Binding-site contacts:
Ligand atom C17 contacts residue PHE178 of chain 1.A at 3.6 Å (hydrophobic).
Ligand atom C21 contacts residue PHE178 of chain 1.A at 3.6 Å (hydrophobic).
Ligand atom C28 contacts residue MET118 of chain 1.A at 3.1 Å (hydrophobic).
Ligand atom C5 contacts residue LEU84 of chain 1.A at 3.7 Å (hydrophobic).
Ligand atom O29 contacts residue LEU117 of chain 1.A at 3.2 Å.
Ligand atom C18 contacts residue PHE178 of chain 1.A at 3.3 Å (hydrophobic).
Ligand atom C27 contacts residue LEU117 of chain 1.A at 3.6 Å (hydrophobic).
Ligand atom F32 contacts residue LEU176 of chain 1.A at 3.4 Å.
Ligand atom O29 contacts residue MET118 of chain 1.A at 2.8 Å (h-bond).
Ligand atom C23 contacts residue PHE178 of chain 1.A at 3.3 Å (hydrophobic).
Ligand atom C27 contacts residue MET118 of chain 1.A at 3.4 Å (hydrophobic).
Ligand atom N25 contacts residue PHE178 of chain 1.A at 3.5 Å.
Ligand atom C6 contacts residue THR115 of chain 1.A at 3.5 Å.
Ligand atom C3 contacts residue ASP177 of chain 1.A at 3.7 Å.
Ligand atom C16 contacts residue THR115 of chain 1.A at 3.7 Å.
Ligand atom C15 contacts residue ILE93 of chain 1.A at 3.6 Å (hydrophobic).
Ligand atom O10 contacts residue ILE93 of chain 1.A at 3.6 Å.
Ligand atom N7 contacts residue ASP177 of chain 1.A at 3.5 Å (salt-bridge).
Ligand atom C22 contacts residue PHE178 of chain 1.A at 3.7 Å (hydrophobic).
Ligand atom C15 contacts residue ASP177 of chain 1.A at 3.4 Å.
Ligand atom O10 contacts residue ASP177 of chain 1.A at 3.2 Å (salt-bridge).
Ligand atom C1 contacts residue THR115 of chain 1.A at 3.7 Å.
Ligand atom C11 contacts residue GLU80 of chain 1.A at 3.6 Å.
Ligand atom F32 contacts residue HIS157 of chain 1.A at 3.5 Å.
Ligand atom N19 contacts residue PHE178 of chain 1.A at 3.4 Å.
Ligand atom C21 contacts residue VAL47 of chain 1.A at 3.6 Å (hydrophobic).
Ligand atom C9 contacts residue ASP177 of chain 1.A at 3.6 Å.
Ligand atom C16 contacts residue ALA60 of chain 1.A at 3.5 Å (hydrophobic).
Ligand atom F31 contacts residue HIS157 of chain 1.A at 3.7 Å.
Ligand atom C23 contacts residue ALA60 of chain 1.A at 3.6 Å (hydrophobic).
Ligand atom C13 contacts residue LEU83 of chain 1.A at 3.3 Å (hydrophobic).
Ligand atom C5 contacts residue GLU80 of chain 1.A at 3.5 Å.
Ligand atom C24 contacts residue PHE178 of chain 1.A at 3.5 Å (hydrophobic).
Ligand atom N7 contacts residue GLU80 of chain 1.A at 2.9 Å (salt-bridge).
Ligand atom C4 contacts residue GLU80 of chain 1.A at 3.4 Å.
Ligand atom F33 contacts residue VAL92 of chain 1.A at 3.6 Å.
Ligand atom C16 contacts residue LEU113 of chain 1.A at 3.6 Å (hydrophobic).
Ligand atom C16 contacts residue LYS62 of chain 1.A at 3.5 Å.
Ligand atom C20 contacts residue PHE178 of chain 1.A at 3.5 Å (hydrophobic).
Ligand atom C8 contacts residue ASP177 of chain 1.A at 3.2 Å.

Sequence of chain 1.A:
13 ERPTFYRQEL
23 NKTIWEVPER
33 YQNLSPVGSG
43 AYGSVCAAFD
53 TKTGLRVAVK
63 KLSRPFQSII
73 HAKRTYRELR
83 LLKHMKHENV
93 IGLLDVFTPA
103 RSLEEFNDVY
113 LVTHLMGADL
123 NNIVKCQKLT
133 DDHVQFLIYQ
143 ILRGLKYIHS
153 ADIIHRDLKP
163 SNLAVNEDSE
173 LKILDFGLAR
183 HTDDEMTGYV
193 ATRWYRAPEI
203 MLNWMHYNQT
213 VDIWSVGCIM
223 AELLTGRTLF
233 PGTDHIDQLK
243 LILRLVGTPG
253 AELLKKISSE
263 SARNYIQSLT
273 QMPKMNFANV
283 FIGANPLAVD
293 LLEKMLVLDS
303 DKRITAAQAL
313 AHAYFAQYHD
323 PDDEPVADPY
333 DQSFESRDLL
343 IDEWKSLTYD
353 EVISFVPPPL

A small-molecule ligand and the protein it binds are described below.
Small molecule (SMILES): CC(=O)Nc1cn2cc(-c3cc(NC(=O)c4cccc(C(F)(F)F)c4)ccc3C)ccc2n1